Sequence of chain 1.E:
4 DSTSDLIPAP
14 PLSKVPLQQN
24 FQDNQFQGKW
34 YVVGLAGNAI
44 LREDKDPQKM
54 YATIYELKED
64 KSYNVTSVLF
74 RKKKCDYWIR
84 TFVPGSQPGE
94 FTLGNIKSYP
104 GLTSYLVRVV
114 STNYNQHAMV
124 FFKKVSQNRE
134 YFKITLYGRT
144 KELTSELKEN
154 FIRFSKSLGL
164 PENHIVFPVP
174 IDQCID

A protein and the small-molecule ligand that binds it are described below.
Small molecule (SMILES): O=C(NCCCN(CCCCN(CCCNC(=O)c1cccc(=O)n1O)C(=O)c1cccc(=O)n1O)C(=O)c1cccc(=O)n1O)c1cccc(=O)n1O

Binding-site contacts:
Ligand atom C41 contacts residue TRP81 of chain 1.E at 3.2 Å (hydrophobic).
Ligand atom O10 contacts residue SM1 of chain 1.BA at 2.1 Å (h-bond).
Ligand atom N32 contacts residue TRP81 of chain 1.E at 3.6 Å.
Ligand atom C44 contacts residue SM1 of chain 1.BA at 3.1 Å.
Ligand atom N3 contacts residue SM1 of chain 1.BA at 3.0 Å (h-bond).
Ligand atom O10 contacts residue LYS136 of chain 1.E at 3.5 Å (salt-bridge).
Ligand atom O51 contacts residue LYS127 of chain 1.E at 3.1 Å (salt-bridge).
Ligand atom C40 contacts residue TRP81 of chain 1.E at 3.3 Å (hydrophobic).
Ligand atom O53 contacts residue TRP81 of chain 1.E at 3.6 Å.
Ligand atom C25 contacts residue LYS127 of chain 1.E at 3.4 Å.
Ligand atom C26 contacts residue SM1 of chain 1.BA at 3.1 Å.
Ligand atom O8 contacts residue ALA42 of chain 1.E at 3.6 Å.
Ligand atom O46 contacts residue SM1 of chain 1.BA at 2.4 Å (h-bond).
Ligand atom C12 contacts residue ILE43 of chain 1.E at 3.5 Å (hydrophobic).
Ligand atom N3 contacts residue LYS136 of chain 1.E at 3.6 Å.
Ligand atom O49 contacts residue SM1 of chain 1.BA at 2.3 Å (h-bond).
Ligand atom C38 contacts residue SER70 of chain 1.E at 3.6 Å.
Ligand atom N35 contacts residue SM1 of chain 1.BA at 3.2 Å (h-bond).
Ligand atom O47 contacts residue LYS136 of chain 1.E at 3.2 Å (salt-bridge).
Ligand atom C42 contacts residue TRP81 of chain 1.E at 3.6 Å (hydrophobic).
Ligand atom O49 contacts residue LYS127 of chain 1.E at 2.9 Å (salt-bridge).
Ligand atom O51 contacts residue SM1 of chain 1.BA at 2.4 Å (h-bond).
Ligand atom C26 contacts residue LYS127 of chain 1.E at 3.5 Å.
Ligand atom C44 contacts residue LYS127 of chain 1.E at 3.4 Å.
Ligand atom C4 contacts residue TYR108 of chain 1.E at 3.6 Å (hydrophobic).
Ligand atom C36 contacts residue LYS136 of chain 1.E at 3.3 Å.
Ligand atom N45 contacts residue SM1 of chain 1.BA at 3.1 Å (h-bond).
Ligand atom N45 contacts residue TRP81 of chain 1.E at 3.4 Å.
Ligand atom O50 contacts residue SM1 of chain 1.BA at 2.1 Å (h-bond).
Ligand atom O9 contacts residue SM1 of chain 1.BA at 2.5 Å (h-bond).
Ligand atom C33 contacts residue TRP81 of chain 1.E at 3.6 Å (hydrophobic).
Ligand atom O9 contacts residue TYR108 of chain 1.E at 2.6 Å (h-bond).
Ligand atom N27 contacts residue SM1 of chain 1.BA at 3.2 Å (h-bond).
Ligand atom C43 contacts residue LYS127 of chain 1.E at 3.5 Å.
Ligand atom C4 contacts residue SM1 of chain 1.BA at 3.1 Å.
Ligand atom C38 contacts residue TYR54 of chain 1.E at 3.6 Å (hydrophobic).
Ligand atom O48 contacts residue SM1 of chain 1.BA at 2.5 Å (h-bond).
Ligand atom C36 contacts residue SM1 of chain 1.BA at 3.2 Å.
Ligand atom O47 contacts residue SM1 of chain 1.BA at 2.4 Å (h-bond).
Ligand atom O51 contacts residue TYR108 of chain 1.E at 3.5 Å.